Sequence of chain 1.B:
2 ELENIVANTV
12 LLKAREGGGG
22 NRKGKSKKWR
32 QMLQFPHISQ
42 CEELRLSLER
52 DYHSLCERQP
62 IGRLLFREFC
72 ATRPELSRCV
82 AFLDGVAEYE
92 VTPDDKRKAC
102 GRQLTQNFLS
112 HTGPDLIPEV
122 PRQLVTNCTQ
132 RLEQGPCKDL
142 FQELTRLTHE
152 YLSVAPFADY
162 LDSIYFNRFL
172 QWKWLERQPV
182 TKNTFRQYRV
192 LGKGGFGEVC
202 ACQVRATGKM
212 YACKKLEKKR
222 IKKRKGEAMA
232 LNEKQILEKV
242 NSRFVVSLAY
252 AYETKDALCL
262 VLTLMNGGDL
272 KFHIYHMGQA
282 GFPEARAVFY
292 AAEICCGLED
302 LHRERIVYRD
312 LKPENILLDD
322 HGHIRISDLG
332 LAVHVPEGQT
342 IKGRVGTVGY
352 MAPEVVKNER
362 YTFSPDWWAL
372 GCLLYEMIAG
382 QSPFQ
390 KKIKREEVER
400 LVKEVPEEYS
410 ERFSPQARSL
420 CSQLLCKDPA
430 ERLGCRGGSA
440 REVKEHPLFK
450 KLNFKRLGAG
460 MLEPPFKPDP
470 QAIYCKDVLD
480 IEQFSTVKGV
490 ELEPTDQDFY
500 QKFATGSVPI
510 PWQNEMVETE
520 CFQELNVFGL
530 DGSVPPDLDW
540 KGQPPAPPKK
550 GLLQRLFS

A protein and the small-molecule ligand that binds it are described below.
Small molecule (SMILES): C[C@@H](O)[C@@H](C)O

Binding-site contacts:
Ligand atom C4 contacts residue CYS57 of chain 1.B at 3.6 Å (hydrophobic).
Ligand atom O6 contacts residue ARG64 of chain 1.B at 3.1 Å (salt-bridge).
Ligand atom C1 contacts residue VAL81 of chain 1.B at 3.9 Å (hydrophobic).
Ligand atom C2 contacts residue ARG64 of chain 1.B at 3.3 Å.
Ligand atom O6 contacts residue HIS150 of chain 1.B at 4.3 Å.
Ligand atom O6 contacts residue TRP539 of chain 1.A at 4.4 Å.
Ligand atom O6 contacts residue CYS57 of chain 1.B at 3.6 Å (h-bond).
Ligand atom C1 contacts residue ARG64 of chain 1.B at 4.5 Å.
Ligand atom C4 contacts residue PHE67 of chain 1.B at 4.0 Å (hydrophobic).
Ligand atom C4 contacts residue TYR53 of chain 1.B at 3.3 Å (hydrophobic).
Ligand atom C3 contacts residue ARG64 of chain 1.B at 3.8 Å.
Ligand atom C3 contacts residue TYR53 of chain 1.B at 4.4 Å (hydrophobic).
Ligand atom C1 contacts residue PHE67 of chain 1.B at 4.4 Å (hydrophobic).
Ligand atom C4 contacts residue GLU58 of chain 1.B at 4.4 Å.
Ligand atom C3 contacts residue HIS150 of chain 1.B at 4.5 Å.
Ligand atom O6 contacts residue GLU58 of chain 1.B at 3.7 Å.
Ligand atom C2 contacts residue CYS57 of chain 1.B at 4.2 Å (hydrophobic).
Ligand atom O5 contacts residue ARG64 of chain 1.B at 2.7 Å (salt-bridge).
Ligand atom C1 contacts residue ARG68 of chain 1.B at 3.8 Å.
Ligand atom C2 contacts residue ARG68 of chain 1.B at 4.1 Å.
Ligand atom C3 contacts residue CYS57 of chain 1.B at 4.0 Å (hydrophobic).
Ligand atom O5 contacts residue ARG68 of chain 1.B at 3.7 Å.

Sequence of chain 1.A:
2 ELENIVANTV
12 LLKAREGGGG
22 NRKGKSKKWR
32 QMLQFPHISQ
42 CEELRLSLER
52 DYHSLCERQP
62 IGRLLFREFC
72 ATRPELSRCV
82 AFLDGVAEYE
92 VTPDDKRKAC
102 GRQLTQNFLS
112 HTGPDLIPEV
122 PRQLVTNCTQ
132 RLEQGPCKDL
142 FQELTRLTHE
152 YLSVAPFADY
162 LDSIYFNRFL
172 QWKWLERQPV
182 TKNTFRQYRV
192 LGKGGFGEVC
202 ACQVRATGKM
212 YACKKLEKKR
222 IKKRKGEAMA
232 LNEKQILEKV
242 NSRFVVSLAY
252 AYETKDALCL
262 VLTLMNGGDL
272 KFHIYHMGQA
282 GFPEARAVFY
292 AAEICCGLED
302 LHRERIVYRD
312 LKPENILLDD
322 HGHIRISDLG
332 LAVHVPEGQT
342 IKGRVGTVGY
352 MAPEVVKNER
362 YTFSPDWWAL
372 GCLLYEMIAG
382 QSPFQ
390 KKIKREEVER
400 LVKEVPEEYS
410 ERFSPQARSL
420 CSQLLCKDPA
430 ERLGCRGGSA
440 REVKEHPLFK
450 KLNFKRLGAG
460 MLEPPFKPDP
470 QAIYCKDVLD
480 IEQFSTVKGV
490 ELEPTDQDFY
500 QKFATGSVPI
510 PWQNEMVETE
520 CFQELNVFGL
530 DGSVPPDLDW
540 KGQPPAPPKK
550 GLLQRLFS